The small molecule below binds the protein below.
Small molecule (SMILES): OC[C@H]1O[C@@H](O)[C@@H](O)[C@@H](O)[C@@H]1O

Binding-site contacts:
Ligand atom O4 contacts residue BMA1 of chain 43.V at 4.0 Å.
Ligand atom O2 contacts residue BMA1 of chain 43.V at 3.0 Å (h-bond).
Ligand atom C1 contacts residue NAG1 of chain 43.T at 1.7 Å.
Ligand atom C2 contacts residue HIS2 of chain 43.D at 4.5 Å.
Ligand atom O2 contacts residue HIS2 of chain 43.D at 3.4 Å (h-bond).
Ligand atom C5 contacts residue NAG1 of chain 43.T at 3.8 Å.
Ligand atom C3 contacts residue NAG1 of chain 43.T at 4.1 Å.
Ligand atom O3 contacts residue BMA1 of chain 43.V at 1.1 Å.
Ligand atom C4 contacts residue BMA1 of chain 43.V at 3.6 Å.
Ligand atom O5 contacts residue NAG1 of chain 43.T at 2.5 Å (h-bond).
Ligand atom C2 contacts residue BMA1 of chain 43.V at 3.2 Å.
Ligand atom O2 contacts residue NAG1 of chain 43.T at 3.4 Å (h-bond).
Ligand atom C3 contacts residue BMA1 of chain 43.V at 2.5 Å.
Ligand atom O6 contacts residue NAG1 of chain 43.T at 4.5 Å.
Ligand atom C2 contacts residue NAG1 of chain 43.T at 2.9 Å.

Sequence of chain 43.D:
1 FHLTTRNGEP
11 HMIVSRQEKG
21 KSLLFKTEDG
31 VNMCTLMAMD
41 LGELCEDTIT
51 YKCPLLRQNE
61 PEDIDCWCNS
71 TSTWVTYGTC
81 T